The small molecule below binds the protein below.
Small molecule (SMILES): CC(=O)N[C@H]1[C@H](O[C@H]2[C@H](O)[C@@H](NC(C)=O)CO[C@@H]2CO)O[C@H](CO)[C@@H](O[C@@H]2O[C@H](CO[C@H]3O[C@H](CO)[C@@H](O)[C@H](O)[C@@H]3O)[C@@H](O)[C@H](O[C@H]3O[C@H](CO)[C@@H](O)[C@H](O)[C@@H]3O[C@H]3O[C@H](CO)[C@@H](O)[C@H](O)[C@@H]3O[C@H]3O[C@H](CO)[C@@H](O)[C@H](O)[C@@H]3O)[C@@H]2O)[C@@H]1O

Sequence of chain 1.A:
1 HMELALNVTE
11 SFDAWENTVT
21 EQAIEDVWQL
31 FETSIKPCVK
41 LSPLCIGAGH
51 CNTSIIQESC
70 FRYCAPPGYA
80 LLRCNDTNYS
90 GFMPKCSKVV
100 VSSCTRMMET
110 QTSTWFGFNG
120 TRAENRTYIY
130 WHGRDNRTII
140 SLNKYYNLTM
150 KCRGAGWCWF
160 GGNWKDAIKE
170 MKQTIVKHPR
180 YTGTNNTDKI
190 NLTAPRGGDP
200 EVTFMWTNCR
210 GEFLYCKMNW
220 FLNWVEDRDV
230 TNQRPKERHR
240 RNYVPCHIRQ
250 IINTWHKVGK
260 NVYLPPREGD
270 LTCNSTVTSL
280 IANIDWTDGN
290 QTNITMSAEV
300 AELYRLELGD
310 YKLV

Binding-site contacts:
Ligand atom C7 contacts residue GLY160 of chain 1.A at 4.0 Å.
Ligand atom C7 contacts residue PHE159 of chain 1.A at 3.6 Å (hydrophobic).
Ligand atom C5 contacts residue NAG2 of chain 1.C at 4.2 Å.
Ligand atom C2 contacts residue THR148 of chain 1.A at 4.5 Å.
Ligand atom O5 contacts residue PHE159 of chain 1.A at 4.5 Å.
Ligand atom C3 contacts residue ASN273 of chain 1.A at 3.9 Å.
Ligand atom C6 contacts residue GLY161 of chain 1.A at 4.2 Å.
Ligand atom O6 contacts residue ASN273 of chain 1.A at 4.3 Å.
Ligand atom C7 contacts residue THR148 of chain 1.A at 3.4 Å.
Ligand atom C6 contacts residue GLY160 of chain 1.A at 4.3 Å.
Ligand atom C5 contacts residue THR148 of chain 1.A at 4.3 Å.
Ligand atom C4 contacts residue ASN273 of chain 1.A at 4.3 Å.
Ligand atom O7 contacts residue GLY160 of chain 1.A at 3.5 Å.
Ligand atom C5 contacts residue ASN273 of chain 1.A at 3.5 Å.
Ligand atom O3 contacts residue NAG1 of chain 1.F at 3.9 Å.
Ligand atom C1 contacts residue ASN273 of chain 1.A at 1.5 Å.
Ligand atom O5 contacts residue ASN273 of chain 1.A at 2.4 Å (h-bond).
Ligand atom O5 contacts residue GLY160 of chain 1.A at 4.0 Å.
Ligand atom O5 contacts residue NAG2 of chain 1.C at 3.3 Å (h-bond).
Ligand atom N2 contacts residue ASN273 of chain 1.A at 3.3 Å (h-bond).
Ligand atom O5 contacts residue GLY161 of chain 1.A at 4.3 Å.
Ligand atom C8 contacts residue THR148 of chain 1.A at 3.1 Å.
Ligand atom C8 contacts residue PHE159 of chain 1.A at 3.6 Å (hydrophobic).
Ligand atom N2 contacts residue THR148 of chain 1.A at 3.2 Å.
Ligand atom O6 contacts residue THR148 of chain 1.A at 2.7 Å.
Ligand atom C6 contacts residue THR148 of chain 1.A at 3.9 Å.
Ligand atom C8 contacts residue LYS150 of chain 1.A at 4.5 Å.
Ligand atom C1 contacts residue NAG2 of chain 1.C at 4.1 Å.
Ligand atom O6 contacts residue GLY161 of chain 1.A at 3.5 Å (h-bond).
Ligand atom C7 contacts residue ASN273 of chain 1.A at 4.4 Å.
Ligand atom C6 contacts residue NAG2 of chain 1.C at 4.1 Å.
Ligand atom C5 contacts residue PHE159 of chain 1.A at 4.3 Å (hydrophobic).
Ligand atom O7 contacts residue PHE159 of chain 1.A at 2.8 Å (h-bond).
Ligand atom O7 contacts residue THR148 of chain 1.A at 4.2 Å.
Ligand atom C5 contacts residue GLY160 of chain 1.A at 4.3 Å.
Ligand atom C2 contacts residue ASN273 of chain 1.A at 2.8 Å.
Ligand atom C8 contacts residue GLY160 of chain 1.A at 4.1 Å.